A protein and the small-molecule ligand that binds it are described below.
Small molecule (SMILES): CC(=O)N[C@@H]1[C@@H](O)[C@H](O)[C@@H](CO)O[C@H]1O

Binding-site contacts:
Ligand atom C7 contacts residue ASN256 of chain 1.N at 4.0 Å.
Ligand atom O6 contacts residue LYS357 of chain 1.N at 3.1 Å (salt-bridge).
Ligand atom C1 contacts residue LYS357 of chain 1.N at 4.2 Å.
Ligand atom O5 contacts residue ASP355 of chain 1.N at 4.0 Å.
Ligand atom C3 contacts residue ASN256 of chain 1.N at 3.8 Å.
Ligand atom O5 contacts residue LYS357 of chain 1.N at 3.3 Å.
Ligand atom C8 contacts residue THR211 of chain 1.N at 3.6 Å.
Ligand atom C1 contacts residue ASN256 of chain 1.N at 1.4 Å.
Ligand atom C3 contacts residue THR258 of chain 1.N at 4.3 Å.
Ligand atom O5 contacts residue ASN256 of chain 1.N at 2.4 Å (h-bond).
Ligand atom N2 contacts residue ASN256 of chain 1.N at 3.0 Å (h-bond).
Ligand atom C6 contacts residue LYS357 of chain 1.N at 3.5 Å.
Ligand atom O6 contacts residue ASP355 of chain 1.N at 4.5 Å.
Ligand atom C2 contacts residue ASN256 of chain 1.N at 2.5 Å.
Ligand atom C5 contacts residue ASP355 of chain 1.N at 3.5 Å.
Ligand atom C5 contacts residue LYS357 of chain 1.N at 4.2 Å.
Ligand atom C4 contacts residue ASN256 of chain 1.N at 4.2 Å.
Ligand atom C8 contacts residue ASN256 of chain 1.N at 4.4 Å.
Ligand atom C5 contacts residue ASN256 of chain 1.N at 3.6 Å.
Ligand atom C6 contacts residue ASP355 of chain 1.N at 3.2 Å.

Sequence of chain 1.N:
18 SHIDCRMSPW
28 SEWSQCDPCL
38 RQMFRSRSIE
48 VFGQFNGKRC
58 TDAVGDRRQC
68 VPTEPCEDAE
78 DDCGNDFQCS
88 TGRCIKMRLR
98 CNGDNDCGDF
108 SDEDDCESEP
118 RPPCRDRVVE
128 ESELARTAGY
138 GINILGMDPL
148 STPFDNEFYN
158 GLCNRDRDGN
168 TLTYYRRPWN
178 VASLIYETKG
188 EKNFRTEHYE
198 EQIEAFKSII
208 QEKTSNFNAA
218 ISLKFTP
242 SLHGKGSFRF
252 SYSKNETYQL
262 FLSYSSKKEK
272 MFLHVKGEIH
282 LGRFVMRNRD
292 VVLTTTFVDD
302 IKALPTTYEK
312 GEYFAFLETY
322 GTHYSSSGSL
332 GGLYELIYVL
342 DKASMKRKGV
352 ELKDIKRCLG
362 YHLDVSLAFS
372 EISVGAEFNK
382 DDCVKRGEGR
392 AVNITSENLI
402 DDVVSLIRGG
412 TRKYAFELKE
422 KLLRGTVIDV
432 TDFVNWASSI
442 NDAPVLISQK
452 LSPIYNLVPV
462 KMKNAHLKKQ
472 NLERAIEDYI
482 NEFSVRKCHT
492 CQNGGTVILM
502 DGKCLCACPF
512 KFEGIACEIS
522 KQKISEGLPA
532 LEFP